Binding-site contacts:
Ligand atom C8 contacts residue ASN277 of chain 1.B at 4.1 Å.
Ligand atom C2 contacts residue ASN279 of chain 1.B at 2.5 Å.
Ligand atom C7 contacts residue ASN279 of chain 1.B at 3.2 Å.
Ligand atom C4 contacts residue ASN279 of chain 1.B at 4.3 Å.
Ligand atom O5 contacts residue ASN279 of chain 1.B at 2.4 Å (h-bond).
Ligand atom C1 contacts residue ASN279 of chain 1.B at 1.5 Å.
Ligand atom O7 contacts residue ASN279 of chain 1.B at 3.1 Å (h-bond).
Ligand atom N2 contacts residue ASN279 of chain 1.B at 2.9 Å (h-bond).
Ligand atom C5 contacts residue ASN279 of chain 1.B at 3.7 Å.
Ligand atom C3 contacts residue ASN279 of chain 1.B at 3.8 Å.
Ligand atom C8 contacts residue ASN279 of chain 1.B at 4.4 Å.

This small molecule binds to this protein.
Small molecule (SMILES): CC(=O)N[C@@H]1[C@@H](O)[C@H](O)[C@@H](CO)O[C@H]1O

Sequence of chain 1.B:
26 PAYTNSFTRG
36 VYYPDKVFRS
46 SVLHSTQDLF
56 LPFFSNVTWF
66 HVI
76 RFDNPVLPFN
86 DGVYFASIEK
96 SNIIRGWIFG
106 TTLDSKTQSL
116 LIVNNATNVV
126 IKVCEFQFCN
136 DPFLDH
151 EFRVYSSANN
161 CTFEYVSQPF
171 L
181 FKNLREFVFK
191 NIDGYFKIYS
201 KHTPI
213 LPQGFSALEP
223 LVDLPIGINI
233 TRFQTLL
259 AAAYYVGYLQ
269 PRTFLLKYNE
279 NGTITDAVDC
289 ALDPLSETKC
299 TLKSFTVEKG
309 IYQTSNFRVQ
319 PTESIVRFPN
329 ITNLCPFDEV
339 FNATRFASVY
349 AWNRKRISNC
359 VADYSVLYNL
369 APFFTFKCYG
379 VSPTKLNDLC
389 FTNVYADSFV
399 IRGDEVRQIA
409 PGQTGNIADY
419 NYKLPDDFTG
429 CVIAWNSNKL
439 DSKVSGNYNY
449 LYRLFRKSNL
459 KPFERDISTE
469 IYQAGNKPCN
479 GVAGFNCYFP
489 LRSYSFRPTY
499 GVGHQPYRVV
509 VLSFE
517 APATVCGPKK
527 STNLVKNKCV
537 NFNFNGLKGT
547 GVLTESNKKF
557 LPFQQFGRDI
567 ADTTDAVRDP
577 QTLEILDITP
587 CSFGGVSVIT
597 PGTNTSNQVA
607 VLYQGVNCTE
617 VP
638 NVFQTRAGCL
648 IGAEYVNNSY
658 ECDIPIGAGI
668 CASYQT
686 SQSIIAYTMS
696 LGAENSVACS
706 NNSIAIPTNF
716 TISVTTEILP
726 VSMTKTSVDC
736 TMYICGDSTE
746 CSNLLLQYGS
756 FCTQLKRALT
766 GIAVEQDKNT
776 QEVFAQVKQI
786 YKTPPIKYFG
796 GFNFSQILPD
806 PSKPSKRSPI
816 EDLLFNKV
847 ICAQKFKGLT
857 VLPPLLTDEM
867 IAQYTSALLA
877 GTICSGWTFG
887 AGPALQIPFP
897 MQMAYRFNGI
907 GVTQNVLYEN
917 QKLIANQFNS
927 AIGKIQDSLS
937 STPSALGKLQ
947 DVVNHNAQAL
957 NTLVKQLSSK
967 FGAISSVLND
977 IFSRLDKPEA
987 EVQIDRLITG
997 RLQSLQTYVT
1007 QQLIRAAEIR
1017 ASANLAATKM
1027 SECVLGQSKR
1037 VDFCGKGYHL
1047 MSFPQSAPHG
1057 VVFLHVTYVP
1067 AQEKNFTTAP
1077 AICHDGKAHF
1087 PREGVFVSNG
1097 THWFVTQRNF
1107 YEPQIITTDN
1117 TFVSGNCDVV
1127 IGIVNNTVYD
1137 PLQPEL